Sequence of chain 1.V:
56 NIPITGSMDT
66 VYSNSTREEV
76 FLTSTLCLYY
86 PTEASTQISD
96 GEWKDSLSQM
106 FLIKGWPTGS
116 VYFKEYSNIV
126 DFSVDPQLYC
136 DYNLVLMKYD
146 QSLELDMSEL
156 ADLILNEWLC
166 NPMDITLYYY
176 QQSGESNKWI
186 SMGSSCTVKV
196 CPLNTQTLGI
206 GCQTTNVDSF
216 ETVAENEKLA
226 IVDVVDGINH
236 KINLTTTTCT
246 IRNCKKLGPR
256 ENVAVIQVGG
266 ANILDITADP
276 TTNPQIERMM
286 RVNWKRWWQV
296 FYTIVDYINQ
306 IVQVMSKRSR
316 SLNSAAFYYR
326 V

A protein and the small-molecule ligand that binds it are described below.
Small molecule (SMILES): CC(=O)N[C@H]1[C@H](O[C@H]2[C@H](O)[C@@H](NC(C)=O)CO[C@@H]2CO)O[C@H](CO)[C@@H](O[C@@H]2O[C@H](CO)[C@@H](O)[C@H](O)[C@@H]2O)[C@@H]1O

Binding-site contacts:
Ligand atom N2 contacts residue ASN238 of chain 1.V at 3.0 Å (h-bond).
Ligand atom O5 contacts residue ASN238 of chain 1.V at 2.3 Å (h-bond).
Ligand atom C1 contacts residue ASN238 of chain 1.V at 1.4 Å.
Ligand atom C3 contacts residue ASN238 of chain 1.V at 3.7 Å.
Ligand atom C1 contacts residue VAL212 of chain 1.V at 4.1 Å (hydrophobic).
Ligand atom O7 contacts residue ASN238 of chain 1.V at 4.4 Å.
Ligand atom C2 contacts residue ASN238 of chain 1.V at 2.4 Å.
Ligand atom C5 contacts residue ASN238 of chain 1.V at 3.6 Å.
Ligand atom C7 contacts residue ASN238 of chain 1.V at 4.0 Å.
Ligand atom C4 contacts residue ASN238 of chain 1.V at 4.0 Å.
Ligand atom O5 contacts residue VAL212 of chain 1.V at 3.4 Å.
Ligand atom C6 contacts residue VAL212 of chain 1.V at 4.2 Å (hydrophobic).
Ligand atom C8 contacts residue ILE170 of chain 1.V at 4.2 Å (hydrophobic).
Ligand atom C8 contacts residue THR171 of chain 1.V at 3.8 Å.
Ligand atom C5 contacts residue VAL212 of chain 1.V at 4.4 Å (hydrophobic).
Ligand atom N2 contacts residue LEU239 of chain 1.V at 4.5 Å.
Ligand atom C1 contacts residue LEU239 of chain 1.V at 4.5 Å (hydrophobic).